Sequence of chain 1.B:
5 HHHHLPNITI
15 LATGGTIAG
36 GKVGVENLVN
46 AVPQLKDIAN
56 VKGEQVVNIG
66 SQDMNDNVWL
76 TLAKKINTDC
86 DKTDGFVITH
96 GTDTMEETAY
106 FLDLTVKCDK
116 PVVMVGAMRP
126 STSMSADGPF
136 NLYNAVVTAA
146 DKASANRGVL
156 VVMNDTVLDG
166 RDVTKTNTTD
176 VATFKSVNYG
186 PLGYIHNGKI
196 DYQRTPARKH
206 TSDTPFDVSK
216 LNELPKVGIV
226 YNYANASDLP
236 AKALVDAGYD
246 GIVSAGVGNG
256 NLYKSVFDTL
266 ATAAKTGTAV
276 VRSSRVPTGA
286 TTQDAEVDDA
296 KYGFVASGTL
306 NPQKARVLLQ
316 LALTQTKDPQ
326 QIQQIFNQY

Sequence of chain 1.A:
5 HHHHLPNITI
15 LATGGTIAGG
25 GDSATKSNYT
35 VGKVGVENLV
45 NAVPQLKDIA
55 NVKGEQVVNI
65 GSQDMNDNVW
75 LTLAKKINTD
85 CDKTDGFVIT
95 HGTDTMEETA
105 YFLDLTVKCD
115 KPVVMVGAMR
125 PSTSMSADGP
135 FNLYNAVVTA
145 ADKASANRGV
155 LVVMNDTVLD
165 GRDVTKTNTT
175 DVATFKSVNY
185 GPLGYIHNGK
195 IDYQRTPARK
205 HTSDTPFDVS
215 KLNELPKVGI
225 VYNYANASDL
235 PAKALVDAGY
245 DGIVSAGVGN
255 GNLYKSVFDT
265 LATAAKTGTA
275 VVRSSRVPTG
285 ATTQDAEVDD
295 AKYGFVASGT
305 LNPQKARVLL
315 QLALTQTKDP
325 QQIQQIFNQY

This small molecule binds to this protein.
Small molecule (SMILES): N[C@@H](CC(=O)O)C(=O)O

Binding-site contacts:
Ligand atom C contacts residue GLN67 of chain 1.A at 3.5 Å.
Ligand atom OD2 contacts residue GLY96 of chain 1.A at 3.4 Å.
Ligand atom OXT contacts residue GLY65 of chain 1.A at 3.4 Å.
Ligand atom OD2 contacts residue ALA122 of chain 1.A at 3.9 Å.
Ligand atom OXT contacts residue GLN67 of chain 1.A at 3.6 Å (h-bond).
Ligand atom OD1 contacts residue ALA122 of chain 1.A at 3.2 Å (h-bond).
Ligand atom OXT contacts residue THR20 of chain 1.A at 4.0 Å.
Ligand atom CA contacts residue GLN67 of chain 1.A at 3.7 Å.
Ligand atom O contacts residue ASP98 of chain 1.A at 2.9 Å (salt-bridge).
Ligand atom CA contacts residue VAL35 of chain 1.A at 3.9 Å (hydrophobic).
Ligand atom CA contacts residue GLU291 of chain 1.B at 3.4 Å.
Ligand atom C contacts residue SER66 of chain 1.A at 3.5 Å.
Ligand atom CG contacts residue THR97 of chain 1.A at 2.9 Å.
Ligand atom O contacts residue GLY96 of chain 1.A at 3.3 Å.
Ligand atom OXT contacts residue VAL35 of chain 1.A at 3.6 Å.
Ligand atom OXT contacts residue SER66 of chain 1.A at 2.7 Å (h-bond).
Ligand atom CB contacts residue TYR33 of chain 1.A at 3.9 Å (hydrophobic).
Ligand atom C contacts residue GLY96 of chain 1.A at 3.5 Å.
Ligand atom CG contacts residue ALA122 of chain 1.A at 3.9 Å (hydrophobic).
Ligand atom O contacts residue SER66 of chain 1.A at 2.6 Å (h-bond).
Ligand atom N contacts residue GLU291 of chain 1.B at 2.6 Å (salt-bridge).
Ligand atom CA contacts residue ASP98 of chain 1.A at 3.6 Å.
Ligand atom OD2 contacts residue THR20 of chain 1.A at 3.0 Å (h-bond).
Ligand atom OXT contacts residue GLY96 of chain 1.A at 3.1 Å.
Ligand atom N contacts residue GLN67 of chain 1.A at 2.8 Å (h-bond).
Ligand atom OXT contacts residue GLY19 of chain 1.A at 3.3 Å.
Ligand atom CA contacts residue THR20 of chain 1.A at 3.2 Å.
Ligand atom O contacts residue THR97 of chain 1.A at 3.2 Å (h-bond).
Ligand atom CG contacts residue THR20 of chain 1.A at 2.7 Å.
Ligand atom CB contacts residue THR20 of chain 1.A at 2.9 Å.
Ligand atom N contacts residue ASN256 of chain 1.B at 3.6 Å.
Ligand atom OD2 contacts residue THR97 of chain 1.A at 2.9 Å (h-bond).
Ligand atom CB contacts residue ASP98 of chain 1.A at 3.4 Å.
Ligand atom N contacts residue ASP98 of chain 1.A at 2.8 Å (salt-bridge).
Ligand atom CB contacts residue GLU291 of chain 1.B at 3.8 Å.
Ligand atom CB contacts residue THR97 of chain 1.A at 3.7 Å.
Ligand atom C contacts residue THR97 of chain 1.A at 3.8 Å.
Ligand atom C contacts residue ASP98 of chain 1.A at 3.9 Å.
Ligand atom OD1 contacts residue THR20 of chain 1.A at 3.1 Å (h-bond).
Ligand atom OD1 contacts residue THR97 of chain 1.A at 2.5 Å (h-bond).